Sequence of chain 1.D:
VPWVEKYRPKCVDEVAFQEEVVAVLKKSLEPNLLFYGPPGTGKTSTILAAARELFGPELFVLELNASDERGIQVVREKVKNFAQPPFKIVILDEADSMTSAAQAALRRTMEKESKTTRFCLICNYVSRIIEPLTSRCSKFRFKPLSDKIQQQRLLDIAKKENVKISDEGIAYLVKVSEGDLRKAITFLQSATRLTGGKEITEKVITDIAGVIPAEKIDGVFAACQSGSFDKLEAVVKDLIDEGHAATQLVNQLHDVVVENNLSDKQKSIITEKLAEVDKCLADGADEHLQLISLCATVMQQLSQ

Binding-site contacts:
Ligand atom O3A contacts residue GLY83 of chain 1.D at 3.5 Å (h-bond).
Ligand atom C2 contacts residue ARG210 of chain 1.D at 3.8 Å.
Ligand atom O2A contacts residue ARG239 of chain 1.D at 2.8 Å (salt-bridge).
Ligand atom O3A contacts residue THR82 of chain 1.D at 3.5 Å (h-bond).
Ligand atom C8 contacts residue LEU238 of chain 1.D at 3.5 Å (hydrophobic).
Ligand atom PG contacts residue MG1 of chain 1.O at 3.6 Å.
Ligand atom O2A contacts residue ARG45 of chain 1.D at 3.6 Å (salt-bridge).
Ligand atom O2B contacts residue THR85 of chain 1.D at 3.5 Å (h-bond).
Ligand atom O1A contacts residue GLY83 of chain 1.D at 3.0 Å.
Ligand atom O2' contacts residue ARG45 of chain 1.D at 3.4 Å.
Ligand atom O1A contacts residue THR85 of chain 1.D at 3.2 Å (h-bond).
Ligand atom C2 contacts residue VAL52 of chain 1.D at 3.6 Å (hydrophobic).
Ligand atom PA contacts residue GLY83 of chain 1.D at 3.6 Å.
Ligand atom S1G contacts residue LYS84 of chain 1.D at 3.5 Å (salt-bridge).
Ligand atom O1A contacts residue SER86 of chain 1.D at 3.1 Å (h-bond).
Ligand atom O2B contacts residue MG1 of chain 1.O at 1.9 Å.
Ligand atom O2' contacts residue TYR44 of chain 1.D at 2.5 Å (h-bond).
Ligand atom N1 contacts residue ALA53 of chain 1.D at 3.6 Å.
Ligand atom O1B contacts residue MG1 of chain 1.O at 3.4 Å.
Ligand atom C5' contacts residue ARG239 of chain 1.D at 3.4 Å.
Ligand atom O3A contacts residue GLY81 of chain 1.D at 3.3 Å.
Ligand atom O1A contacts residue LYS84 of chain 1.D at 3.0 Å (salt-bridge).
Ligand atom N7 contacts residue GLY83 of chain 1.D at 3.5 Å (h-bond).
Ligand atom C3' contacts residue ARG45 of chain 1.D at 3.7 Å.
Ligand atom O1B contacts residue LYS84 of chain 1.D at 2.9 Å (salt-bridge).
Ligand atom O3' contacts residue ARG45 of chain 1.D at 3.1 Å.
Ligand atom PB contacts residue GLY81 of chain 1.D at 3.6 Å.
Ligand atom O3' contacts residue VAL41 of chain 1.D at 2.2 Å (h-bond).
Ligand atom N6 contacts residue GLN55 of chain 1.D at 3.3 Å (h-bond).
Ligand atom O2G contacts residue ARG239 of chain 1.D at 3.7 Å.
Ligand atom N9 contacts residue LEU238 of chain 1.D at 3.5 Å.
Ligand atom N3 contacts residue ARG210 of chain 1.D at 3.6 Å (salt-bridge).
Ligand atom O3B contacts residue GLY81 of chain 1.D at 2.7 Å (h-bond).
Ligand atom C1' contacts residue LEU238 of chain 1.D at 3.7 Å (hydrophobic).
Ligand atom O3G contacts residue MG1 of chain 1.O at 2.4 Å.
Ligand atom C8 contacts residue GLY83 of chain 1.D at 3.6 Å.
Ligand atom O5' contacts residue GLY83 of chain 1.D at 3.4 Å (h-bond).
Ligand atom PB contacts residue MG1 of chain 1.O at 3.1 Å.
Ligand atom C3' contacts residue VAL41 of chain 1.D at 3.5 Å (hydrophobic).
Ligand atom N7 contacts residue THR82 of chain 1.D at 3.4 Å.

This protein binds this small molecule.
Small molecule (SMILES): Nc1ncnc2c1ncn2[C@@H]1O[C@H](COP(=O)(O)OP(=O)(O)OP(O)(O)=S)[C@@H](O)[C@H]1O